Binding-site contacts:
Ligand atom C8 contacts residue ASN324 of chain 2.C at 3.9 Å.
Ligand atom N2 contacts residue ASN324 of chain 2.C at 2.7 Å (h-bond).
Ligand atom C2 contacts residue ASN324 of chain 2.C at 2.3 Å.
Ligand atom C4 contacts residue ASN324 of chain 2.C at 4.1 Å.
Ligand atom O6 contacts residue ASN324 of chain 2.C at 3.7 Å.
Ligand atom C6 contacts residue ASN324 of chain 2.C at 4.5 Å.
Ligand atom C3 contacts residue ASN324 of chain 2.C at 3.7 Å.
Ligand atom C1 contacts residue ASN324 of chain 2.C at 1.5 Å.
Ligand atom O5 contacts residue ASN324 of chain 2.C at 2.4 Å (h-bond).
Ligand atom C7 contacts residue ASN324 of chain 2.C at 3.5 Å.
Ligand atom O7 contacts residue ASN324 of chain 2.C at 4.3 Å.
Ligand atom C5 contacts residue ASN324 of chain 2.C at 3.7 Å.

Sequence of chain 2.C:
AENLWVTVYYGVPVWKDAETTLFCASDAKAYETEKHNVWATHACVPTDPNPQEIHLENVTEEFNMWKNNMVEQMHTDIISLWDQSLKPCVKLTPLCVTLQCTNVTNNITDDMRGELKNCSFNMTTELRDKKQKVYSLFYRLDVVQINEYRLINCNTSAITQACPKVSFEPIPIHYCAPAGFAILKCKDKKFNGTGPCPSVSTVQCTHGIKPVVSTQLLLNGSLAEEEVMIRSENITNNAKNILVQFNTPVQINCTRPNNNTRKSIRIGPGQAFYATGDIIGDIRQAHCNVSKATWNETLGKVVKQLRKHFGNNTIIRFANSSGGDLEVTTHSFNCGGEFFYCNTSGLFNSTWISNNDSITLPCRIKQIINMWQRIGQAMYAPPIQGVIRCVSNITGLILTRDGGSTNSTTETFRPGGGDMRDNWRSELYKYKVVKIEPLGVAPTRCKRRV

The small molecule below binds the protein below.
Small molecule (SMILES): CC(=O)N[C@@H]1[C@@H](O)[C@H](O)[C@@H](CO)O[C@H]1O